This protein binds this small molecule.
Small molecule (SMILES): CC(=O)C(=O)O

Binding-site contacts:
Ligand atom OXT contacts residue ASP558 of chain 1.B at 3.2 Å (salt-bridge).
Ligand atom CB contacts residue SER562 of chain 1.B at 3.4 Å.
Ligand atom C contacts residue ASP558 of chain 1.B at 3.9 Å.
Ligand atom O3 contacts residue MET561 of chain 1.B at 3.7 Å.
Ligand atom CA contacts residue LEU555 of chain 1.B at 3.0 Å (hydrophobic).
Ligand atom O3 contacts residue LEU557 of chain 1.B at 3.2 Å (h-bond).
Ligand atom O contacts residue MET561 of chain 1.B at 3.7 Å.
Ligand atom O3 contacts residue ASP558 of chain 1.B at 3.1 Å (salt-bridge).
Ligand atom O3 contacts residue SER562 of chain 1.B at 2.6 Å (h-bond).
Ligand atom CB contacts residue ARG556 of chain 1.B at 3.8 Å.
Ligand atom OXT contacts residue LEU557 of chain 1.B at 3.0 Å (h-bond).
Ligand atom O3 contacts residue LEU555 of chain 1.B at 3.5 Å (h-bond).
Ligand atom OXT contacts residue PRO581 of chain 1.B at 4.5 Å.
Ligand atom CA contacts residue MET561 of chain 1.B at 3.8 Å (hydrophobic).
Ligand atom C contacts residue LEU555 of chain 1.B at 3.3 Å (hydrophobic).
Ligand atom C contacts residue MET561 of chain 1.B at 3.9 Å (hydrophobic).
Ligand atom CB contacts residue MET561 of chain 1.B at 3.6 Å (hydrophobic).
Ligand atom CA contacts residue LEU557 of chain 1.B at 3.9 Å (hydrophobic).
Ligand atom CB contacts residue LEU555 of chain 1.B at 3.0 Å (hydrophobic).
Ligand atom OXT contacts residue LEU555 of chain 1.B at 3.7 Å.
Ligand atom OXT contacts residue ARG556 of chain 1.B at 4.0 Å.
Ligand atom C contacts residue LEU557 of chain 1.B at 3.9 Å (hydrophobic).
Ligand atom CA contacts residue ARG556 of chain 1.B at 4.0 Å.
Ligand atom O3 contacts residue ARG556 of chain 1.B at 3.5 Å.
Ligand atom O contacts residue LEU555 of chain 1.B at 3.7 Å.
Ligand atom CA contacts residue ASP558 of chain 1.B at 3.9 Å.
Ligand atom CA contacts residue SER562 of chain 1.B at 3.4 Å.
Ligand atom C contacts residue ARG556 of chain 1.B at 4.3 Å.

Sequence of chain 1.B:
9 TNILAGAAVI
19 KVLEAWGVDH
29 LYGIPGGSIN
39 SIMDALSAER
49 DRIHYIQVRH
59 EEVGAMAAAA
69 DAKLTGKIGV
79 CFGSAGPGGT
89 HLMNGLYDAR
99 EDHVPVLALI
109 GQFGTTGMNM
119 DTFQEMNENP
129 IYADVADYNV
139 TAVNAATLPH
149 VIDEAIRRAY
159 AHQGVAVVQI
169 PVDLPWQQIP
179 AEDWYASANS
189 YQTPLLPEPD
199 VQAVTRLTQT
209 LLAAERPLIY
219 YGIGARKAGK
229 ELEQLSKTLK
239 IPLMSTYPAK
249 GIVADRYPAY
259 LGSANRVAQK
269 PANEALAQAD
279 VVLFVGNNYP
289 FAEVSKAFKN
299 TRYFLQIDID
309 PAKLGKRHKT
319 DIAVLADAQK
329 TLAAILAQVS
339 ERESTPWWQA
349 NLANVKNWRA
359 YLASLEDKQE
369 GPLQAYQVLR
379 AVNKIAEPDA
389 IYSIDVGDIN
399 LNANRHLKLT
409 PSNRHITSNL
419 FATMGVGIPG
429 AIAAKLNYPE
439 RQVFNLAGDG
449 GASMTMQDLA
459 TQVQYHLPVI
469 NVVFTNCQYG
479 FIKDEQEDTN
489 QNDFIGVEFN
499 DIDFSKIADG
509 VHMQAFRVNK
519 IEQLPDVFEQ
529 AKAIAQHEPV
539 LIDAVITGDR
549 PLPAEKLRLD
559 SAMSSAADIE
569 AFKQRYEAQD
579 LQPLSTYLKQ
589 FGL